Binding-site contacts:
Ligand atom C6 contacts residue ASN154 of chain 1.A at 3.1 Å.
Ligand atom O2 contacts residue TRP65 of chain 1.A at 3.2 Å.
Ligand atom C2 contacts residue ARG301 of chain 1.A at 3.0 Å.
Ligand atom DO23 contacts residue TRP341 of chain 1.A at 3.0 Å.
Ligand atom DO42 contacts residue LYS12 of chain 1.A at 3.3 Å.
Ligand atom DO32 contacts residue GLU109 of chain 1.A at 1.8 Å.
Ligand atom DO2 contacts residue TRP65 of chain 1.A at 2.6 Å.
Ligand atom DO1 contacts residue GLU11 of chain 1.A at 2.7 Å.
Ligand atom DO32 contacts residue GLN264 of chain 1.A at 2.6 Å.
Ligand atom DO43 contacts residue ARG301 of chain 1.A at 2.3 Å.
Ligand atom DO26 contacts residue ASN154 of chain 1.A at 2.8 Å.
Ligand atom DO22 contacts residue MET331 of chain 1.A at 3.3 Å.
Ligand atom DO23 contacts residue TRP65 of chain 1.A at 2.7 Å.
Ligand atom O2 contacts residue ASP64 of chain 1.A at 2.7 Å (salt-bridge).
Ligand atom O3 contacts residue ARG301 of chain 1.A at 2.1 Å.
Ligand atom O2 contacts residue ARG301 of chain 1.A at 2.2 Å.
Ligand atom O1 contacts residue SER10 of chain 1.A at 3.3 Å (h-bond).
Ligand atom O6 contacts residue ASN154 of chain 1.A at 2.5 Å.
Ligand atom O3 contacts residue TRP65 of chain 1.A at 2.2 Å.
Ligand atom O3 contacts residue ASP64 of chain 1.A at 2.8 Å (salt-bridge).
Ligand atom O2 contacts residue SER10 of chain 1.A at 2.7 Å (h-bond).
Ligand atom O2 contacts residue GLU109 of chain 1.A at 2.7 Å (salt-bridge).
Ligand atom DO1 contacts residue SER10 of chain 1.A at 3.3 Å.
Ligand atom DO22 contacts residue ALA62 of chain 1.A at 3.1 Å.
Ligand atom DO3 contacts residue ALA62 of chain 1.A at 3.1 Å.
Ligand atom DO32 contacts residue TRP231 of chain 1.A at 3.2 Å.
Ligand atom O2 contacts residue ALA62 of chain 1.A at 3.3 Å.
Ligand atom DO6 contacts residue SER342 of chain 1.A at 3.1 Å.
Ligand atom O3 contacts residue GLY40 of chain 1.A at 3.0 Å (h-bond).
Ligand atom DO36 contacts residue ASN154 of chain 1.A at 2.7 Å.
Ligand atom O2 contacts residue GLN264 of chain 1.A at 2.8 Å.
Ligand atom DO42 contacts residue SER10 of chain 1.A at 2.0 Å.
Ligand atom O2 contacts residue LYS43 of chain 1.A at 3.1 Å.
Ligand atom DO23 contacts residue ASP64 of chain 1.A at 1.9 Å.
Ligand atom DO43 contacts residue GLN264 of chain 1.A at 3.2 Å.
Ligand atom O6 contacts residue SER342 of chain 1.A at 2.9 Å.
Ligand atom DO22 contacts residue ASP64 of chain 1.A at 1.8 Å.
Ligand atom DO42 contacts residue ARG301 of chain 1.A at 2.8 Å.
Ligand atom C3 contacts residue TRP65 of chain 1.A at 3.1 Å (hydrophobic).
Ligand atom O3 contacts residue GLN264 of chain 1.A at 3.3 Å.

Sequence of chain 1.A:
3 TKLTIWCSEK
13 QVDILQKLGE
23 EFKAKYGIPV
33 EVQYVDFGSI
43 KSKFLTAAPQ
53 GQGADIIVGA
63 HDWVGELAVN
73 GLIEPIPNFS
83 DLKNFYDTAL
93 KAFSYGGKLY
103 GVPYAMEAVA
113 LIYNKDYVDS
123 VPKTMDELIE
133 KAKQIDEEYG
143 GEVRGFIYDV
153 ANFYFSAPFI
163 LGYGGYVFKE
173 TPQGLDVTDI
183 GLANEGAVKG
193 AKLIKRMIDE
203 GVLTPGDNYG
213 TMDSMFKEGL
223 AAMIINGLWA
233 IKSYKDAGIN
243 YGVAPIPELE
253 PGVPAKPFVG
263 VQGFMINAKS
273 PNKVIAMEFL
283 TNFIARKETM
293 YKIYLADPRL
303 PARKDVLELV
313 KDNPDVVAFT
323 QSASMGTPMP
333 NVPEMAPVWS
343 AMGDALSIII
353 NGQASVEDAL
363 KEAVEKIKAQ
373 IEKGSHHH

A small-molecule ligand and the protein it binds are described below.
Small molecule (SMILES): OC[C@H]1O[C@H](O[C@H]2[C@H](O)[C@@H](O)[C@@H](O[C@H]3[C@H](O)[C@@H](O)[C@@H](O[C@H]4[C@H](O)[C@@H](O)[C@@H](O)O[C@@H]4CO)O[C@@H]3CO)O[C@@H]2CO)[C@H](O)[C@@H](O)[C@@H]1O